This small molecule binds to this protein.
Small molecule (SMILES): Nc1nc2c(ncn2[C@@H]2O[C@H](CO[P](=O)(O)C[P](=O)(O)OP(=O)(O)O)[C@@H](O)[C@H]2O)c(=O)[nH]1

Sequence of chain 1.F:
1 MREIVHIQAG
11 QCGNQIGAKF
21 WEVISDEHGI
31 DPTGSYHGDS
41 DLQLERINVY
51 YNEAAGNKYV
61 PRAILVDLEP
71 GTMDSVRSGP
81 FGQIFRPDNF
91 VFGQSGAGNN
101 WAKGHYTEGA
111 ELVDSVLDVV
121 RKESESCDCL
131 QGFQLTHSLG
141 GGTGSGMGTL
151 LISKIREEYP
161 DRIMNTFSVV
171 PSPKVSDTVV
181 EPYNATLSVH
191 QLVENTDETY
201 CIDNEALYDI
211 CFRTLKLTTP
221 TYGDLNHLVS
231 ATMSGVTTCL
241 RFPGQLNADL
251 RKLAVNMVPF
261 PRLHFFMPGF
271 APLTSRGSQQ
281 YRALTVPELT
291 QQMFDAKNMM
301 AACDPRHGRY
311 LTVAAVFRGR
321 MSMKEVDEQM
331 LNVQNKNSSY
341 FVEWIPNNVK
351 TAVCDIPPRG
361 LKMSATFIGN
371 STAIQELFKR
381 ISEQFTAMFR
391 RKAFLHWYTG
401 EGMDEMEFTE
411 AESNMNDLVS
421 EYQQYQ

Sequence of chain 1.A:
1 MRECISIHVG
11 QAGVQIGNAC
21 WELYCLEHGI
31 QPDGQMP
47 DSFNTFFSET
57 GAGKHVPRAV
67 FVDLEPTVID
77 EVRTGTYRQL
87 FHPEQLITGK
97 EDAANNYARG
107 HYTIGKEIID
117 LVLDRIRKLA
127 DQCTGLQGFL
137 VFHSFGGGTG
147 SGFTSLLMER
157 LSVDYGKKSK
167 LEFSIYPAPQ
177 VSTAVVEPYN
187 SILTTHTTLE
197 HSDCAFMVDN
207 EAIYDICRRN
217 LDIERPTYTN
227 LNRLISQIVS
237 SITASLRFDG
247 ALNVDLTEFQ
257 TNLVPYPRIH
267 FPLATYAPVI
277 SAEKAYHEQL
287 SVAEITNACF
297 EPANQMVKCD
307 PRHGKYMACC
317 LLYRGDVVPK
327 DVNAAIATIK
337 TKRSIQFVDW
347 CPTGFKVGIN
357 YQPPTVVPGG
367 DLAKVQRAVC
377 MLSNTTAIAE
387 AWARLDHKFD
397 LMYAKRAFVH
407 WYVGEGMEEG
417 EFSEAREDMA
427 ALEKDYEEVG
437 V

Binding-site contacts:
Ligand atom C5 contacts residue TYR222 of chain 1.F at 3.8 Å (hydrophobic).
Ligand atom C3A contacts residue GLY141 of chain 1.F at 3.2 Å.
Ligand atom O2B contacts residue THR143 of chain 1.F at 3.2 Å (h-bond).
Ligand atom C1' contacts residue ASN204 of chain 1.F at 3.9 Å.
Ligand atom N3 contacts residue CYS12 of chain 1.F at 3.8 Å.
Ligand atom O2B contacts residue SER138 of chain 1.F at 3.9 Å.
Ligand atom O3B contacts residue GLY142 of chain 1.F at 3.8 Å.
Ligand atom N2 contacts residue ASN226 of chain 1.F at 3.7 Å.
Ligand atom O2B contacts residue CYS12 of chain 1.F at 4.0 Å.
Ligand atom N1 contacts residue TYR222 of chain 1.F at 4.0 Å.
Ligand atom O6 contacts residue TYR222 of chain 1.F at 3.3 Å.
Ligand atom O2B contacts residue GLY10 of chain 1.F at 3.7 Å.
Ligand atom N1 contacts residue ASN226 of chain 1.F at 3.5 Å (h-bond).
Ligand atom O2' contacts residue ASN204 of chain 1.F at 2.3 Å (h-bond).
Ligand atom O2B contacts residue GLN11 of chain 1.F at 3.1 Å (h-bond).
Ligand atom C2 contacts residue CYS12 of chain 1.F at 4.0 Å (hydrophobic).
Ligand atom O2G contacts residue THR143 of chain 1.F at 3.8 Å.
Ligand atom O3G contacts residue GLY142 of chain 1.F at 3.6 Å.
Ligand atom C6 contacts residue TYR222 of chain 1.F at 3.4 Å (hydrophobic).
Ligand atom C4 contacts residue CYS12 of chain 1.F at 3.9 Å (hydrophobic).
Ligand atom PB contacts residue THR143 of chain 1.F at 3.3 Å.
Ligand atom PG contacts residue THR143 of chain 1.F at 2.9 Å.
Ligand atom O1A contacts residue SER138 of chain 1.F at 2.4 Å (h-bond).
Ligand atom C2' contacts residue ASP177 of chain 1.F at 3.7 Å.
Ligand atom O1G contacts residue ALA97 of chain 1.F at 3.7 Å.
Ligand atom O1G contacts residue THR143 of chain 1.F at 2.4 Å (h-bond).
Ligand atom O6 contacts residue GLN15 of chain 1.F at 3.7 Å.
Ligand atom O3G contacts residue ASN99 of chain 1.F at 2.6 Å (h-bond).
Ligand atom N3 contacts residue ASN204 of chain 1.F at 3.5 Å (h-bond).
Ligand atom C3' contacts residue ASP177 of chain 1.F at 3.8 Å.
Ligand atom N7 contacts residue TYR222 of chain 1.F at 4.0 Å.
Ligand atom C2' contacts residue ASN204 of chain 1.F at 3.6 Å.
Ligand atom C2 contacts residue ASN204 of chain 1.F at 3.9 Å.
Ligand atom O2' contacts residue ASP177 of chain 1.F at 3.5 Å (salt-bridge).
Ligand atom PG contacts residue ASN99 of chain 1.F at 4.0 Å.
Ligand atom O3B contacts residue THR143 of chain 1.F at 2.3 Å (h-bond).
Ligand atom O1B contacts residue GLN11 of chain 1.F at 3.5 Å (h-bond).
Ligand atom PA contacts residue SER138 of chain 1.F at 3.5 Å.
Ligand atom C3A contacts residue SER138 of chain 1.F at 3.7 Å.
Ligand atom N2 contacts residue ASN204 of chain 1.F at 3.3 Å (h-bond).